The small molecule below binds the protein below.
Small molecule (SMILES): CO[C@H]1O[C@H](CO)[C@H](O)[C@H](O[C@@H]2O[C@H](CO)[C@H](O)[C@H](O)[C@H]2O)[C@H]1NC(C)=O

Sequence of chain 2.A:
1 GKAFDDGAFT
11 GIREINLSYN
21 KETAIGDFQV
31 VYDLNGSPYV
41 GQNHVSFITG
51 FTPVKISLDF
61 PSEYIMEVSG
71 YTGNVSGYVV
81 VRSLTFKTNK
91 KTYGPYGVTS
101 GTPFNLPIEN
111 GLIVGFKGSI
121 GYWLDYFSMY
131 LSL

Sequence of chain 2.B:
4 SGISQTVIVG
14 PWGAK

Binding-site contacts:
Ligand atom CM contacts residue TYR78 of chain 2.A at 3.6 Å (hydrophobic).
Ligand atom O6 contacts residue TYR122 of chain 2.A at 3.0 Å (h-bond).
Ligand atom O4 contacts residue ASP125 of chain 2.A at 2.6 Å (salt-bridge).
Ligand atom O6 contacts residue GLY121 of chain 2.A at 3.6 Å.
Ligand atom C4 contacts residue TYR78 of chain 2.A at 4.0 Å (hydrophobic).
Ligand atom O3 contacts residue GLY1 of chain 2.A at 3.0 Å (h-bond).
Ligand atom O6 contacts residue TYR78 of chain 2.A at 3.8 Å.
Ligand atom C2 contacts residue GLY1 of chain 2.A at 3.8 Å.
Ligand atom CM contacts residue TYR122 of chain 2.A at 3.6 Å (hydrophobic).
Ligand atom O1 contacts residue TYR78 of chain 2.A at 3.5 Å (h-bond).
Ligand atom O5 contacts residue GLY1 of chain 2.A at 4.1 Å.
Ligand atom C6 contacts residue ALA17 of chain 2.B at 4.2 Å (hydrophobic).
Ligand atom C7 contacts residue GLY1 of chain 2.A at 4.2 Å.
Ligand atom O7 contacts residue PHE47 of chain 2.A at 3.4 Å.
Ligand atom C6 contacts residue TRP123 of chain 2.A at 3.7 Å (hydrophobic).
Ligand atom C6 contacts residue TYR78 of chain 2.A at 3.9 Å (hydrophobic).
Ligand atom C3 contacts residue TYR78 of chain 2.A at 3.8 Å (hydrophobic).
Ligand atom C7 contacts residue PHE47 of chain 2.A at 4.1 Å (hydrophobic).
Ligand atom O6 contacts residue TRP123 of chain 2.A at 2.9 Å (h-bond).
Ligand atom O6 contacts residue VAL79 of chain 2.A at 4.2 Å.
Ligand atom C4 contacts residue ASP125 of chain 2.A at 3.3 Å.
Ligand atom C3 contacts residue GLY1 of chain 2.A at 3.8 Å.
Ligand atom C5 contacts residue ASP125 of chain 2.A at 3.8 Å.
Ligand atom C6 contacts residue VAL80 of chain 2.A at 3.9 Å (hydrophobic).
Ligand atom C1 contacts residue GLY1 of chain 2.A at 3.9 Å.
Ligand atom C5 contacts residue TYR122 of chain 2.A at 4.0 Å (hydrophobic).
Ligand atom O4 contacts residue GLY1 of chain 2.A at 2.9 Å (h-bond).
Ligand atom C6 contacts residue ASP125 of chain 2.A at 3.2 Å.
Ligand atom C5 contacts residue TYR78 of chain 2.A at 3.8 Å (hydrophobic).
Ligand atom O6 contacts residue ASP125 of chain 2.A at 2.8 Å (salt-bridge).
Ligand atom C6 contacts residue TYR122 of chain 2.A at 3.8 Å (hydrophobic).
Ligand atom O5 contacts residue TYR122 of chain 2.A at 3.1 Å (h-bond).
Ligand atom C4 contacts residue GLY1 of chain 2.A at 3.9 Å.
Ligand atom O6 contacts residue VAL80 of chain 2.A at 4.1 Å.
Ligand atom C2 contacts residue GLY1 of chain 2.A at 4.0 Å.
Ligand atom C1 contacts residue TYR122 of chain 2.A at 4.1 Å (hydrophobic).
Ligand atom O5 contacts residue GLY121 of chain 2.A at 3.7 Å.
Ligand atom O7 contacts residue GLY1 of chain 2.A at 3.5 Å (h-bond).
Ligand atom O6 contacts residue ALA17 of chain 2.B at 3.9 Å.
Ligand atom O4 contacts residue GLY121 of chain 2.A at 3.5 Å.